Sequence of chain 1.H:
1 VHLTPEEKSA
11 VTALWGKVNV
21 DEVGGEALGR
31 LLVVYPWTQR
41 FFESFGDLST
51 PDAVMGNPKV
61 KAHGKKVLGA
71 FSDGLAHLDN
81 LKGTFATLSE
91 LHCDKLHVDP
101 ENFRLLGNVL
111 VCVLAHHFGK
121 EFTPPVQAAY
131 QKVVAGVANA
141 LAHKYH

The protein below binds the small molecule below.
Small molecule (SMILES): C=CC1=C(C)C2=N3->[Ni]45<-N6=C(C=c7c(C)c(C=C)c(n74)=C2)C(C)=C(CCC(=O)O)C6=Cc2c(CCC(=O)O)c(C)c(n25)C=C13

Binding-site contacts:
Ligand atom C2D contacts residue LEU96 of chain 1.H at 3.8 Å (hydrophobic).
Ligand atom C1A contacts residue HIS63 of chain 1.H at 3.7 Å.
Ligand atom CHA contacts residue LEU96 of chain 1.H at 3.8 Å (hydrophobic).
Ligand atom NC contacts residue HIS92 of chain 1.H at 3.3 Å (h-bond).
Ligand atom ND contacts residue LEU96 of chain 1.H at 3.8 Å.
Ligand atom C1B contacts residue VAL67 of chain 1.H at 3.8 Å (hydrophobic).
Ligand atom CBA contacts residue LEU91 of chain 1.H at 3.6 Å (hydrophobic).
Ligand atom C1C contacts residue PHE103 of chain 1.H at 3.7 Å (hydrophobic).
Ligand atom CAC contacts residue PHE41 of chain 1.H at 3.8 Å (hydrophobic).
Ligand atom CHC contacts residue PHE103 of chain 1.H at 3.5 Å (hydrophobic).
Ligand atom C1D contacts residue HIS63 of chain 1.H at 3.7 Å.
Ligand atom CHA contacts residue HIS63 of chain 1.H at 3.3 Å.
Ligand atom C4D contacts residue HIS63 of chain 1.H at 3.3 Å.
Ligand atom C3D contacts residue HIS63 of chain 1.H at 3.7 Å.
Ligand atom C3A contacts residue LEU88 of chain 1.H at 3.8 Å (hydrophobic).
Ligand atom C4D contacts residue LEU96 of chain 1.H at 3.4 Å (hydrophobic).
Ligand atom CMB contacts residue VAL67 of chain 1.H at 3.5 Å (hydrophobic).
Ligand atom CMA contacts residue LEU88 of chain 1.H at 3.7 Å (hydrophobic).
Ligand atom C4A contacts residue HIS92 of chain 1.H at 3.6 Å.
Ligand atom NI contacts residue HIS92 of chain 1.H at 2.2 Å.
Ligand atom C3B contacts residue VAL67 of chain 1.H at 3.5 Å (hydrophobic).
Ligand atom NB contacts residue HIS92 of chain 1.H at 3.2 Å (h-bond).
Ligand atom C4B contacts residue VAL67 of chain 1.H at 3.6 Å (hydrophobic).
Ligand atom ND contacts residue HIS92 of chain 1.H at 3.2 Å (h-bond).
Ligand atom CHB contacts residue HIS92 of chain 1.H at 3.8 Å.
Ligand atom C3D contacts residue LEU96 of chain 1.H at 3.5 Å (hydrophobic).
Ligand atom NA contacts residue HIS92 of chain 1.H at 3.0 Å (h-bond).
Ligand atom CMD contacts residue PHE41 of chain 1.H at 3.7 Å (hydrophobic).
Ligand atom ND contacts residue HIS63 of chain 1.H at 3.3 Å (h-bond).
Ligand atom C2B contacts residue VAL67 of chain 1.H at 3.5 Å (hydrophobic).
Ligand atom CMC contacts residue PHE103 of chain 1.H at 3.8 Å (hydrophobic).
Ligand atom CBD contacts residue HIS63 of chain 1.H at 3.6 Å.
Ligand atom CAA contacts residue LYS66 of chain 1.H at 3.5 Å.
Ligand atom NB contacts residue VAL67 of chain 1.H at 3.6 Å.
Ligand atom CMC contacts residue ASN102 of chain 1.H at 3.4 Å.
Ligand atom CBC contacts residue PHE41 of chain 1.H at 3.7 Å (hydrophobic).
Ligand atom CAD contacts residue LEU96 of chain 1.H at 3.8 Å (hydrophobic).
Ligand atom C3B contacts residue LEU141 of chain 1.H at 3.6 Å (hydrophobic).
Ligand atom CAB contacts residue LEU141 of chain 1.H at 3.4 Å (hydrophobic).
Ligand atom CMB contacts residue ALA70 of chain 1.H at 3.8 Å (hydrophobic).